Sequence of chain 1.C:
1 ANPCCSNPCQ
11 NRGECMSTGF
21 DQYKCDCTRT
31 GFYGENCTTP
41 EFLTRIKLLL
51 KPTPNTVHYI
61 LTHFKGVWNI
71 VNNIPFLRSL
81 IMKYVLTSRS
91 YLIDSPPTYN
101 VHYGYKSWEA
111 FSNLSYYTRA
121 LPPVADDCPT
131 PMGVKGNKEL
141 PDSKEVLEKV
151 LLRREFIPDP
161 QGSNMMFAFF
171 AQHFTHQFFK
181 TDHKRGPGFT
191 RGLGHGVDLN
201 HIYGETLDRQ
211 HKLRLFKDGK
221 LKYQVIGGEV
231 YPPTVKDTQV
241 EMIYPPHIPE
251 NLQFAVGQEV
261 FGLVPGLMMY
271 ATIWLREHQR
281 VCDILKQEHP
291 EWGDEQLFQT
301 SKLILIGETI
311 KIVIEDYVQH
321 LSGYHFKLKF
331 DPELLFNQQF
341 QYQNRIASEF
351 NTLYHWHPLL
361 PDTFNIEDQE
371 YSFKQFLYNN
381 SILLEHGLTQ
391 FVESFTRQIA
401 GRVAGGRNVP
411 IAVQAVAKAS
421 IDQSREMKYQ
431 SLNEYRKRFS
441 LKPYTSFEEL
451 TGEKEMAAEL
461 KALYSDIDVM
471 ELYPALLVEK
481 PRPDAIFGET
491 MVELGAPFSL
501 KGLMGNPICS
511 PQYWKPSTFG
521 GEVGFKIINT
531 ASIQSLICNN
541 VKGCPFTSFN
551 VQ

Binding-site contacts:
Ligand atom C5 contacts residue ASN113 of chain 1.C at 3.7 Å.
Ligand atom C3 contacts residue ASN113 of chain 1.C at 3.7 Å.
Ligand atom C4 contacts residue ASN113 of chain 1.C at 4.2 Å.
Ligand atom O3 contacts residue ARG185 of chain 1.C at 3.5 Å (salt-bridge).
Ligand atom N2 contacts residue ASN113 of chain 1.C at 2.8 Å (h-bond).
Ligand atom O5 contacts residue PHE189 of chain 1.C at 4.2 Å.
Ligand atom C5 contacts residue PHE189 of chain 1.C at 4.1 Å (hydrophobic).
Ligand atom C4 contacts residue LEU207 of chain 1.D at 4.4 Å (hydrophobic).
Ligand atom C7 contacts residue ASN113 of chain 1.C at 3.2 Å.
Ligand atom O5 contacts residue ASN113 of chain 1.C at 2.4 Å (h-bond).
Ligand atom C8 contacts residue SER115 of chain 1.C at 3.4 Å.
Ligand atom C5 contacts residue TYR116 of chain 1.C at 4.3 Å (hydrophobic).
Ligand atom O6 contacts residue LEU207 of chain 1.D at 3.7 Å.
Ligand atom N2 contacts residue ARG185 of chain 1.C at 4.5 Å.
Ligand atom C4 contacts residue ARG185 of chain 1.C at 4.1 Å.
Ligand atom C6 contacts residue PHE189 of chain 1.C at 4.4 Å (hydrophobic).
Ligand atom O5 contacts residue GLU109 of chain 1.C at 3.5 Å (salt-bridge).
Ligand atom C2 contacts residue ARG185 of chain 1.C at 4.5 Å.
Ligand atom C1 contacts residue TYR116 of chain 1.C at 3.5 Å (hydrophobic).
Ligand atom C3 contacts residue ARG185 of chain 1.C at 3.3 Å.
Ligand atom C1 contacts residue ASN113 of chain 1.C at 1.5 Å.
Ligand atom C6 contacts residue TYR116 of chain 1.C at 4.0 Å (hydrophobic).
Ligand atom N2 contacts residue SER115 of chain 1.C at 3.4 Å (h-bond).
Ligand atom O7 contacts residue ASN113 of chain 1.C at 3.3 Å (h-bond).
Ligand atom O4 contacts residue ARG185 of chain 1.C at 3.7 Å.
Ligand atom C1 contacts residue GLU109 of chain 1.C at 3.7 Å.
Ligand atom C8 contacts residue ASN113 of chain 1.C at 3.5 Å.
Ligand atom C2 contacts residue ASN113 of chain 1.C at 2.4 Å.
Ligand atom O5 contacts residue TYR116 of chain 1.C at 3.4 Å.
Ligand atom O6 contacts residue TYR116 of chain 1.C at 3.6 Å (h-bond).
Ligand atom O6 contacts residue GLU109 of chain 1.C at 4.2 Å.
Ligand atom C7 contacts residue SER115 of chain 1.C at 3.9 Å.
Ligand atom C1 contacts residue SER115 of chain 1.C at 4.4 Å.

Sequence of chain 1.D:
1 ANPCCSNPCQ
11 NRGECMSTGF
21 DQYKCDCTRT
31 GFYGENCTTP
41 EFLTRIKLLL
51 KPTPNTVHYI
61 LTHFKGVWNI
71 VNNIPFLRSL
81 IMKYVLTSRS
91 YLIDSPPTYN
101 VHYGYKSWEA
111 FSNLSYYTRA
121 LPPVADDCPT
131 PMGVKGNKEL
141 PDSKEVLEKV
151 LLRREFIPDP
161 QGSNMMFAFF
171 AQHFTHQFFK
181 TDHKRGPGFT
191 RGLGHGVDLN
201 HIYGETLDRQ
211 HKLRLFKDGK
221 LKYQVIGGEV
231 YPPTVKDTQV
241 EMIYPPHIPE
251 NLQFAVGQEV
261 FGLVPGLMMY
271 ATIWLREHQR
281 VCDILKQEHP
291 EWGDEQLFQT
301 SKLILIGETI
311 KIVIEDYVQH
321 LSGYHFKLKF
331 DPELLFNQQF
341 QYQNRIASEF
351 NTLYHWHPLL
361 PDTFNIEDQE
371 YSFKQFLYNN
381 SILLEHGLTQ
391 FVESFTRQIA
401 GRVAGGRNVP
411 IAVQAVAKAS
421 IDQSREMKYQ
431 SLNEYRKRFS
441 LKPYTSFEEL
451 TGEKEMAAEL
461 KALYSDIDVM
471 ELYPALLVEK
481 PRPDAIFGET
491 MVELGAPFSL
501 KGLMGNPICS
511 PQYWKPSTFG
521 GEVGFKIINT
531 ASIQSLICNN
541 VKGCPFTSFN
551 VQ

This protein binds this small molecule.
Small molecule (SMILES): CC(=O)N[C@@H]1[C@@H](O)[C@H](O)[C@@H](CO)O[C@H]1O